Sequence of chain 1.A:
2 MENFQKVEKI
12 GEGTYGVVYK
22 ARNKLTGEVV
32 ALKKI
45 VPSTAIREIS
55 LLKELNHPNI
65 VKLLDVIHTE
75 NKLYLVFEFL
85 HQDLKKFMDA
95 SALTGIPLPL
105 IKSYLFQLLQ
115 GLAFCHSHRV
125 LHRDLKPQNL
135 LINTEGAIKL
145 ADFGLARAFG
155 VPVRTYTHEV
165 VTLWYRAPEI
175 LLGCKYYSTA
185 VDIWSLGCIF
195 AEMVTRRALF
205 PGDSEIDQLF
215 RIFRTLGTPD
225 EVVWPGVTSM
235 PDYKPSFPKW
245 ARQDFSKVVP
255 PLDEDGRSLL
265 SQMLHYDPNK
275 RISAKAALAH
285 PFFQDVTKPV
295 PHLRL

The protein below binds the small molecule below.
Small molecule (SMILES): COc1ccc(CC(=O)Nc2cn(C3CC(O)C3)cn2)cc1

Binding-site contacts:
Ligand atom N1 contacts residue ALA32 of chain 1.A at 3.4 Å.
Ligand atom C13 contacts residue LYS90 of chain 1.A at 3.5 Å.
Ligand atom O1 contacts residue LYS34 of chain 1.A at 3.4 Å (salt-bridge).
Ligand atom N1 contacts residue LEU135 of chain 1.A at 3.6 Å.
Ligand atom C3 contacts residue LEU84 of chain 1.A at 3.9 Å (hydrophobic).
Ligand atom C11 contacts residue LYS90 of chain 1.A at 3.8 Å.
Ligand atom N2 contacts residue GLU82 of chain 1.A at 3.8 Å.
Ligand atom O2 contacts residue ILE11 of chain 1.A at 3.6 Å.
Ligand atom C7 contacts residue PHE81 of chain 1.A at 3.5 Å (hydrophobic).
Ligand atom N3 contacts residue LEU84 of chain 1.A at 2.8 Å (h-bond).
Ligand atom C8 contacts residue LEU84 of chain 1.A at 3.7 Å (hydrophobic).
Ligand atom C12 contacts residue LEU84 of chain 1.A at 3.7 Å (hydrophobic).
Ligand atom N2 contacts residue LEU135 of chain 1.A at 3.5 Å.
Ligand atom C4 contacts residue ALA32 of chain 1.A at 3.8 Å (hydrophobic).
Ligand atom C7 contacts residue ASP146 of chain 1.A at 3.5 Å.
Ligand atom C3 contacts residue ALA32 of chain 1.A at 3.4 Å (hydrophobic).
Ligand atom C12 contacts residue PHE83 of chain 1.A at 3.8 Å (hydrophobic).
Ligand atom C2 contacts residue LEU135 of chain 1.A at 3.6 Å (hydrophobic).
Ligand atom C3 contacts residue LEU135 of chain 1.A at 3.5 Å (hydrophobic).
Ligand atom C10 contacts residue HIS85 of chain 1.A at 3.8 Å.
Ligand atom C12 contacts residue HIS85 of chain 1.A at 3.4 Å.
Ligand atom C1 contacts residue PHE81 of chain 1.A at 3.8 Å (hydrophobic).
Ligand atom C4 contacts residue PHE81 of chain 1.A at 3.8 Å (hydrophobic).
Ligand atom O2 contacts residue LEU135 of chain 1.A at 3.8 Å.
Ligand atom C13 contacts residue ILE11 of chain 1.A at 3.7 Å (hydrophobic).
Ligand atom N2 contacts residue LEU84 of chain 1.A at 3.0 Å (h-bond).
Ligand atom C9 contacts residue GLN86 of chain 1.A at 3.8 Å.
Ligand atom C3 contacts residue PHE83 of chain 1.A at 3.9 Å (hydrophobic).
Ligand atom C4 contacts residue VAL19 of chain 1.A at 3.7 Å (hydrophobic).
Ligand atom O1 contacts residue ASP146 of chain 1.A at 2.7 Å (salt-bridge).
Ligand atom C16 contacts residue GLU9 of chain 1.A at 2.7 Å.
Ligand atom C5 contacts residue ALA145 of chain 1.A at 3.6 Å (hydrophobic).
Ligand atom C9 contacts residue LEU84 of chain 1.A at 3.5 Å (hydrophobic).
Ligand atom C1 contacts residue ALA32 of chain 1.A at 3.5 Å (hydrophobic).
Ligand atom O3 contacts residue GLU9 of chain 1.A at 3.0 Å (salt-bridge).
Ligand atom C6 contacts residue LEU135 of chain 1.A at 3.5 Å (hydrophobic).
Ligand atom C6 contacts residue LEU84 of chain 1.A at 3.6 Å (hydrophobic).
Ligand atom C3 contacts residue GLU82 of chain 1.A at 3.2 Å.
Ligand atom C8 contacts residue LEU135 of chain 1.A at 3.9 Å (hydrophobic).
Ligand atom N2 contacts residue PHE83 of chain 1.A at 3.6 Å.